Sequence of chain 1.E:
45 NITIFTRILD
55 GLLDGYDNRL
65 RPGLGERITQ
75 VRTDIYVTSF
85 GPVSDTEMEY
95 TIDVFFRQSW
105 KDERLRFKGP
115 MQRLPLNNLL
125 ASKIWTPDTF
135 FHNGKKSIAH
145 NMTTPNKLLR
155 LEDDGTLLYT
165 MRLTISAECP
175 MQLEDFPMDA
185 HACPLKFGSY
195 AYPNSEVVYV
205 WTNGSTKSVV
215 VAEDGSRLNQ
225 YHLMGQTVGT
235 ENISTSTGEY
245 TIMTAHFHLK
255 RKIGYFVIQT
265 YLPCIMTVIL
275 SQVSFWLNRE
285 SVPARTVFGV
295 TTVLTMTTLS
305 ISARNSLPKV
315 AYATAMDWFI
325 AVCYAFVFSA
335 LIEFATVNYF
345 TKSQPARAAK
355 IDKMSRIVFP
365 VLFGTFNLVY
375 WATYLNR

The small molecule below binds the protein below.
Small molecule (SMILES): CC(=O)N[C@H]1[C@H](O[C@H]2[C@H](O)[C@@H](NC(C)=O)CO[C@@H]2CO)O[C@H](CO)[C@@H](O)[C@@H]1O

Binding-site contacts:
Ligand atom C8 contacts residue ASN236 of chain 1.E at 3.9 Å.
Ligand atom C3 contacts residue ASN236 of chain 1.E at 3.9 Å.
Ligand atom C7 contacts residue ASN198 of chain 1.E at 3.6 Å.
Ligand atom C2 contacts residue ASN236 of chain 1.E at 2.6 Å.
Ligand atom C4 contacts residue ASN236 of chain 1.E at 4.3 Å.
Ligand atom N2 contacts residue ASN236 of chain 1.E at 2.8 Å (h-bond).
Ligand atom O6 contacts residue ASN236 of chain 1.E at 4.4 Å.
Ligand atom C8 contacts residue ASN198 of chain 1.E at 3.4 Å.
Ligand atom C7 contacts residue THR245 of chain 1.E at 4.5 Å.
Ligand atom C7 contacts residue ASN236 of chain 1.E at 3.3 Å.
Ligand atom O7 contacts residue ASN236 of chain 1.E at 3.6 Å.
Ligand atom O5 contacts residue ASN236 of chain 1.E at 2.4 Å (h-bond).
Ligand atom C1 contacts residue ASN236 of chain 1.E at 1.4 Å.
Ligand atom O7 contacts residue ASN198 of chain 1.E at 3.0 Å (h-bond).
Ligand atom O7 contacts residue THR245 of chain 1.E at 3.5 Å.
Ligand atom C5 contacts residue ASN236 of chain 1.E at 3.6 Å.